Binding-site contacts:
Ligand atom C41 contacts residue GLU166 of chain 2.A at 3.5 Å.
Ligand atom C27 contacts residue GLN192 of chain 2.A at 3.4 Å.
Ligand atom O15 contacts residue MET165 of chain 2.A at 3.4 Å.
Ligand atom C28 contacts residue LEU167 of chain 2.A at 3.8 Å (hydrophobic).
Ligand atom C38 contacts residue ASN142 of chain 2.A at 3.6 Å.
Ligand atom C8 contacts residue HIS164 of chain 2.A at 3.4 Å.
Ligand atom C38 contacts residue LEU141 of chain 2.A at 3.8 Å (hydrophobic).
Ligand atom C2 contacts residue CYS145 of chain 2.A at 1.8 Å (hydrophobic).
Ligand atom O42 contacts residue PHE140 of chain 2.A at 3.6 Å.
Ligand atom N3 contacts residue CYS145 of chain 2.A at 3.0 Å (h-bond).
Ligand atom C22 contacts residue HIS41 of chain 2.A at 3.6 Å.
Ligand atom N40 contacts residue PHE140 of chain 2.A at 3.3 Å (h-bond).
Ligand atom N16 contacts residue GLU166 of chain 2.A at 3.0 Å (salt-bridge).
Ligand atom C26 contacts residue ARG188 of chain 2.A at 3.8 Å.
Ligand atom C25 contacts residue ARG188 of chain 2.A at 3.4 Å.
Ligand atom N46 contacts residue GLY143 of chain 2.A at 3.7 Å.
Ligand atom C6 contacts residue HIS164 of chain 2.A at 3.6 Å.
Ligand atom C18 contacts residue GLU166 of chain 2.A at 3.6 Å.
Ligand atom C41 contacts residue HIS163 of chain 2.A at 3.8 Å.
Ligand atom O42 contacts residue GLU166 of chain 2.A at 3.5 Å.
Ligand atom N3 contacts residue HIS164 of chain 2.A at 3.2 Å (h-bond).
Ligand atom C1 contacts residue CYS145 of chain 2.A at 2.8 Å (hydrophobic).
Ligand atom O42 contacts residue HIS172 of chain 2.A at 3.6 Å.
Ligand atom C26 contacts residue MET165 of chain 2.A at 3.5 Å (hydrophobic).
Ligand atom C4 contacts residue CYS145 of chain 2.A at 3.4 Å (hydrophobic).
Ligand atom N20 contacts residue GLU166 of chain 2.A at 3.2 Å (salt-bridge).
Ligand atom O19 contacts residue GLN189 of chain 2.A at 3.1 Å (h-bond).
Ligand atom C26 contacts residue GLN192 of chain 2.A at 3.7 Å.
Ligand atom N40 contacts residue GLU166 of chain 2.A at 3.1 Å (salt-bridge).
Ligand atom C39 contacts residue LEU141 of chain 2.A at 3.9 Å (hydrophobic).
Ligand atom C34 contacts residue GLN189 of chain 2.A at 3.6 Å.
Ligand atom C30 contacts residue THR190 of chain 2.A at 3.5 Å.
Ligand atom O15 contacts residue GLU166 of chain 2.A at 3.0 Å (salt-bridge).
Ligand atom C12 contacts residue HIS41 of chain 2.A at 3.6 Å.
Ligand atom C4 contacts residue SER144 of chain 2.A at 3.7 Å.
Ligand atom N46 contacts residue SER144 of chain 2.A at 3.6 Å (h-bond).
Ligand atom C25 contacts residue THR190 of chain 2.A at 3.6 Å.
Ligand atom O42 contacts residue HIS163 of chain 2.A at 2.6 Å (h-bond).
Ligand atom N46 contacts residue CYS145 of chain 2.A at 2.6 Å.
Ligand atom C27 contacts residue MET165 of chain 2.A at 3.4 Å (hydrophobic).

Sequence of chain 1.A:
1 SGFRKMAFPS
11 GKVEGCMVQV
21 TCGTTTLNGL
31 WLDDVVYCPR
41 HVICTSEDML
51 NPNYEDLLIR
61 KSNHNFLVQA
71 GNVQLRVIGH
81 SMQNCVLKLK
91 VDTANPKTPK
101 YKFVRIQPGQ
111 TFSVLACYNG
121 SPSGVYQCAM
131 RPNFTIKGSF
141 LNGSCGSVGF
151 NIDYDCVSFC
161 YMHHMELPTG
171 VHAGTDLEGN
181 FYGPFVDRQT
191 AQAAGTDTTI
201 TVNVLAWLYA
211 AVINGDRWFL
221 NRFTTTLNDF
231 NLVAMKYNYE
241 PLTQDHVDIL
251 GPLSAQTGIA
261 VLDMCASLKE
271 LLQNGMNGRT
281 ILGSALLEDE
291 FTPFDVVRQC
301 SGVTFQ

A protein and the small-molecule ligand that binds it are described below.
Small molecule (SMILES): [H]/N=C\[C@H](C[C@@H]1CCNC1=O)NC(=O)[C@@H]1[C@@H]2[C@H](CN1C(=O)[C@@H](NC(=O)NC1(CS(=O)(=O)C(C)(C)C)CCCCC1)C(C)(C)C)C2(C)C

Sequence of chain 2.A:
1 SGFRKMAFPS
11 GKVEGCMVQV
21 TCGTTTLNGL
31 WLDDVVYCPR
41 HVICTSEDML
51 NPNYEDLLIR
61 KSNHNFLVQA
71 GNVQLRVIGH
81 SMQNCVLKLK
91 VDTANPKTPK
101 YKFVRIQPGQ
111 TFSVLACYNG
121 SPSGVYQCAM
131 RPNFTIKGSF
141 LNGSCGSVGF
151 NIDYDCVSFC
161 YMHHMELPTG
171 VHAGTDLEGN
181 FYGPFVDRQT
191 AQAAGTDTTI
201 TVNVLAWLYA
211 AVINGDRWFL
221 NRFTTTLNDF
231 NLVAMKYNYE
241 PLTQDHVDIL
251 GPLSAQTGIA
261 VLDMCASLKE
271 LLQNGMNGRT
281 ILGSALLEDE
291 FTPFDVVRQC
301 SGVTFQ